Sequence of chain 1.B:
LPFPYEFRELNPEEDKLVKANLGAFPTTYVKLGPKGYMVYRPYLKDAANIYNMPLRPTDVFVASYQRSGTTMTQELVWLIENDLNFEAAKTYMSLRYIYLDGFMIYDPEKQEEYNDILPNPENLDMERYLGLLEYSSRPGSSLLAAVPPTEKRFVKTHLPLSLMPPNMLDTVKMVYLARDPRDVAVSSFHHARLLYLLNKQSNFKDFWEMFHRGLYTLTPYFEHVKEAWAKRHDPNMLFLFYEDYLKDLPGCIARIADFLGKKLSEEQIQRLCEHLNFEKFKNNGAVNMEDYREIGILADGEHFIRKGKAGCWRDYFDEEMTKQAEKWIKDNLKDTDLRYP

This protein binds this small molecule.
Small molecule (SMILES): Nc1ncnc2c1ncn2[C@@H]1O[C@H](COP(=O)(O)O)[C@@H](OP(=O)(O)O)[C@H]1O

Binding-site contacts:
Ligand atom P1 contacts residue SER193 of chain 1.B at 3.6 Å.
Ligand atom O6P contacts residue ARG73 of chain 1.B at 2.9 Å (salt-bridge).
Ligand atom O1P contacts residue ARG312 of chain 1.B at 2.9 Å (salt-bridge).
Ligand atom O4P contacts residue THR76 of chain 1.B at 3.5 Å (h-bond).
Ligand atom O1P contacts residue SER193 of chain 1.B at 2.5 Å (h-bond).
Ligand atom C5 contacts residue MET78 of chain 1.B at 3.3 Å (hydrophobic).
Ligand atom O4P contacts residue THR77 of chain 1.B at 2.6 Å (h-bond).
Ligand atom C2 contacts residue MET78 of chain 1.B at 3.5 Å (hydrophobic).
Ligand atom O3' contacts residue ARG185 of chain 1.B at 3.1 Å (salt-bridge).
Ligand atom O2' contacts residue GLY314 of chain 1.B at 3.6 Å (h-bond).
Ligand atom C6 contacts residue MET78 of chain 1.B at 3.5 Å (hydrophobic).
Ligand atom O5P contacts residue ARG73 of chain 1.B at 3.2 Å (salt-bridge).
Ligand atom P2 contacts residue THR76 of chain 1.B at 3.6 Å.
Ligand atom O5' contacts residue SER74 of chain 1.B at 3.6 Å (h-bond).
Ligand atom N6 contacts residue PHE287 of chain 1.B at 3.4 Å.
Ligand atom O2P contacts residue ARG312 of chain 1.B at 3.5 Å.
Ligand atom O5' contacts residue ARG73 of chain 1.B at 3.2 Å.
Ligand atom C5' contacts residue ARG73 of chain 1.B at 3.4 Å.
Ligand atom O5P contacts residue SER74 of chain 1.B at 3.0 Å (h-bond).
Ligand atom N3 contacts residue TYR248 of chain 1.B at 2.7 Å (h-bond).
Ligand atom O2' contacts residue PHE284 of chain 1.B at 3.5 Å.
Ligand atom N7 contacts residue PHE287 of chain 1.B at 3.3 Å.
Ligand atom P2 contacts residue ARG73 of chain 1.B at 3.5 Å.
Ligand atom N6 contacts residue LEU282 of chain 1.B at 3.2 Å (h-bond).
Ligand atom O3P contacts residue ARG312 of chain 1.B at 3.2 Å (salt-bridge).
Ligand atom N3 contacts residue GLY314 of chain 1.B at 3.6 Å.
Ligand atom N3 contacts residue MET78 of chain 1.B at 3.6 Å (h-bond).
Ligand atom O5' contacts residue GLY75 of chain 1.B at 3.4 Å (h-bond).
Ligand atom O2' contacts residue ARG312 of chain 1.B at 3.1 Å (salt-bridge).
Ligand atom O2P contacts residue LYS313 of chain 1.B at 3.0 Å (salt-bridge).
Ligand atom O3P contacts residue ARG185 of chain 1.B at 2.6 Å (salt-bridge).
Ligand atom O5P contacts residue GLY75 of chain 1.B at 2.9 Å (h-bond).
Ligand atom O2P contacts residue GLY314 of chain 1.B at 2.9 Å (h-bond).
Ligand atom C3' contacts residue ARG73 of chain 1.B at 3.5 Å.
Ligand atom C4 contacts residue MET78 of chain 1.B at 3.6 Å (hydrophobic).
Ligand atom N7 contacts residue MET78 of chain 1.B at 3.6 Å.
Ligand atom P1 contacts residue ARG312 of chain 1.B at 3.4 Å.
Ligand atom O5P contacts residue THR76 of chain 1.B at 2.6 Å (h-bond).
Ligand atom C2 contacts residue TYR248 of chain 1.B at 3.5 Å (hydrophobic).
Ligand atom N1 contacts residue MET78 of chain 1.B at 3.2 Å.